Sequence of chain 1.D:
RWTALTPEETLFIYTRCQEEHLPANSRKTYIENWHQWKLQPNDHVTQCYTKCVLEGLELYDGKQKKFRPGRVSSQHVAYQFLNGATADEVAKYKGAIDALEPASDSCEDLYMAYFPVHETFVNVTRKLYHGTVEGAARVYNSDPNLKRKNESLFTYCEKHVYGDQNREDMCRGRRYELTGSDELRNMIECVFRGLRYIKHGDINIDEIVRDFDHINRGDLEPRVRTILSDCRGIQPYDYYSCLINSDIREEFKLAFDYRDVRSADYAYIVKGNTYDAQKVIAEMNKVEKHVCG

The protein below binds the small molecule below.
Small molecule (SMILES): CCCCC[C@H](O)/C=C/[C@@H]1[C@@H](C/C=C\CCCC(=O)O)[C@H]2CO[C@@H]1C2

Binding-site contacts:
Ligand atom O5 contacts residue TYR16 of chain 1.D at 3.7 Å.
Ligand atom C20 contacts residue TYR118 of chain 1.D at 3.9 Å (hydrophobic).
Ligand atom C15 contacts residue TRP41 of chain 1.D at 3.8 Å (hydrophobic).
Ligand atom C4 contacts residue THR136 of chain 1.D at 4.0 Å.
Ligand atom C6 contacts residue GLY135 of chain 1.D at 3.5 Å.
Ligand atom C14 contacts residue TYR53 of chain 1.D at 3.5 Å (hydrophobic).
Ligand atom C13 contacts residue TYR53 of chain 1.D at 3.5 Å (hydrophobic).
Ligand atom C19 contacts residue VAL57 of chain 1.D at 3.6 Å (hydrophobic).
Ligand atom O2 contacts residue LYS153 of chain 1.D at 3.0 Å.
Ligand atom C16 contacts residue TRP41 of chain 1.D at 3.4 Å (hydrophobic).
Ligand atom C7 contacts residue TYR16 of chain 1.D at 3.7 Å (hydrophobic).
Ligand atom C1 contacts residue LYS153 of chain 1.D at 3.7 Å.
Ligand atom C3 contacts residue THR136 of chain 1.D at 3.8 Å.
Ligand atom C16 contacts residue TYR53 of chain 1.D at 4.0 Å (hydrophobic).
Ligand atom O2 contacts residue VAL137 of chain 1.D at 4.0 Å.
Ligand atom C14 contacts residue TRP41 of chain 1.D at 3.6 Å (hydrophobic).
Ligand atom C8 contacts residue TRP41 of chain 1.D at 4.0 Å (hydrophobic).
Ligand atom C4 contacts residue GLY135 of chain 1.D at 4.0 Å.
Ligand atom C2 contacts residue LEU13 of chain 1.D at 3.5 Å (hydrophobic).
Ligand atom C7 contacts residue TRP41 of chain 1.D at 4.0 Å (hydrophobic).
Ligand atom C14 contacts residue TRP38 of chain 1.D at 3.8 Å (hydrophobic).
Ligand atom O3 contacts residue TYR53 of chain 1.D at 2.2 Å (h-bond).
Ligand atom C13 contacts residue GLN20 of chain 1.D at 3.6 Å.
Ligand atom C12 contacts residue GLN20 of chain 1.D at 4.0 Å.
Ligand atom C20 contacts residue VAL57 of chain 1.D at 4.0 Å (hydrophobic).
Ligand atom C12 contacts residue TYR16 of chain 1.D at 3.5 Å (hydrophobic).
Ligand atom C15 contacts residue TYR53 of chain 1.D at 3.3 Å (hydrophobic).
Ligand atom O3 contacts residue TRP38 of chain 1.D at 3.3 Å (h-bond).
Ligand atom O5 contacts residue THR17 of chain 1.D at 4.0 Å.
Ligand atom C4 contacts residue HIS134 of chain 1.D at 3.3 Å.
Ligand atom C15 contacts residue TRP38 of chain 1.D at 3.2 Å (hydrophobic).
Ligand atom C18 contacts residue TRP41 of chain 1.D at 3.9 Å (hydrophobic).
Ligand atom C5 contacts residue GLY135 of chain 1.D at 3.5 Å.
Ligand atom C17 contacts residue TYR53 of chain 1.D at 3.8 Å (hydrophobic).
Ligand atom C13 contacts residue TRP38 of chain 1.D at 3.6 Å (hydrophobic).
Ligand atom C5 contacts residue THR136 of chain 1.D at 3.8 Å.
Ligand atom C18 contacts residue HIS122 of chain 1.D at 4.0 Å.
Ligand atom C10 contacts residue GLN20 of chain 1.D at 4.0 Å.
Ligand atom C11 contacts residue GLN20 of chain 1.D at 3.3 Å.
Ligand atom C11 contacts residue TYR16 of chain 1.D at 4.0 Å (hydrophobic).